Sequence of chain 1.D:
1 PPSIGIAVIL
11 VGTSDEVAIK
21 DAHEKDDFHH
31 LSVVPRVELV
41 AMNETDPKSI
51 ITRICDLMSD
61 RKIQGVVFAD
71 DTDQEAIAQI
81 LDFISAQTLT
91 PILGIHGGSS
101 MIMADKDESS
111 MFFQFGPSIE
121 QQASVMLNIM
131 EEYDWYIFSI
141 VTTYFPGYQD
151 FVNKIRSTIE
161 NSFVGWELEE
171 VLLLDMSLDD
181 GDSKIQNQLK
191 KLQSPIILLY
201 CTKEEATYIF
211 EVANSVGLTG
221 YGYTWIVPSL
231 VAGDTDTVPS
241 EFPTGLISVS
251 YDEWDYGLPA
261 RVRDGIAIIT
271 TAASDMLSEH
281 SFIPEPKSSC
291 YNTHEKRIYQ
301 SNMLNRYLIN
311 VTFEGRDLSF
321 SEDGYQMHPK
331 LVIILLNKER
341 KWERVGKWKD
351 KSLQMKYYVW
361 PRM

This small molecule binds to this protein.
Small molecule (SMILES): CC(C)CN(CCc1ccc(Cl)c(Cl)c1)C[C@H](O)COc1ccc(NS(C)(=O)=O)cc1

Sequence of chain 1.C:
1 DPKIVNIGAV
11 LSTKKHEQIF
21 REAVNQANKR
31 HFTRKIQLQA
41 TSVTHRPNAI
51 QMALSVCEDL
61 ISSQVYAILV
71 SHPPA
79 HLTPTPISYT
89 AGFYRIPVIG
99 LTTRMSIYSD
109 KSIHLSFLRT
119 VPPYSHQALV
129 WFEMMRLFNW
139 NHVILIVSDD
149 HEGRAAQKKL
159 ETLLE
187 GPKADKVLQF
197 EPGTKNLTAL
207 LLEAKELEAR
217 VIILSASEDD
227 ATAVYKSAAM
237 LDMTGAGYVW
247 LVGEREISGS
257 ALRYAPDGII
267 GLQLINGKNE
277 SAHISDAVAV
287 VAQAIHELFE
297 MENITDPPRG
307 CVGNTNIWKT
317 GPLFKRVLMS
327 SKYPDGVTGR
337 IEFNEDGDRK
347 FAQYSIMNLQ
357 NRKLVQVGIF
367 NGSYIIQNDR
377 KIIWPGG

Binding-site contacts:
Ligand atom C21 contacts residue PHE145 of chain 1.D at 3.6 Å (hydrophobic).
Ligand atom O27 contacts residue LEU174 of chain 1.D at 3.6 Å.
Ligand atom C14 contacts residue ILE111 of chain 1.C at 3.3 Å (hydrophobic).
Ligand atom C20 contacts residue PHE145 of chain 1.D at 3.6 Å (hydrophobic).
Ligand atom N24 contacts residue TYR144 of chain 1.D at 3.7 Å.
Ligand atom O27 contacts residue GLU205 of chain 1.D at 3.7 Å.
Ligand atom C04 contacts residue TYR87 of chain 1.C at 3.1 Å (hydrophobic).
Ligand atom C23 contacts residue PHE145 of chain 1.D at 3.7 Å (hydrophobic).
Ligand atom N24 contacts residue GLU205 of chain 1.D at 2.8 Å (salt-bridge).
Ligand atom C16 contacts residue SER110 of chain 1.C at 3.5 Å.
Ligand atom CL2 contacts residue PRO47 of chain 1.D at 3.6 Å.
Ligand atom N09 contacts residue GLN79 of chain 1.D at 3.6 Å.
Ligand atom C21 contacts residue GLU205 of chain 1.D at 3.4 Å.
Ligand atom C13 contacts residue PRO146 of chain 1.D at 3.6 Å (hydrophobic).
Ligand atom S25 contacts residue GLU205 of chain 1.D at 3.6 Å (salt-bridge).
Ligand atom C18 contacts residue LEU113 of chain 1.C at 3.4 Å (hydrophobic).
Ligand atom O28 contacts residue SER177 of chain 1.D at 3.4 Å (h-bond).
Ligand atom O27 contacts residue TYR144 of chain 1.D at 3.7 Å.
Ligand atom CL2 contacts residue PHE91 of chain 1.C at 3.6 Å.
Ligand atom C03 contacts residue TYR87 of chain 1.C at 3.3 Å (hydrophobic).
Ligand atom C13 contacts residue GLN79 of chain 1.D at 3.6 Å.
Ligand atom C07 contacts residue GLN79 of chain 1.D at 3.0 Å.
Ligand atom O28 contacts residue GLU205 of chain 1.D at 3.5 Å (salt-bridge).
Ligand atom C19 contacts residue PRO146 of chain 1.D at 3.7 Å (hydrophobic).
Ligand atom O27 contacts residue MET176 of chain 1.D at 2.9 Å (h-bond).
Ligand atom CL2 contacts residue TYR87 of chain 1.C at 3.6 Å.
Ligand atom C22 contacts residue GLU205 of chain 1.D at 3.1 Å.
Ligand atom N24 contacts residue PHE145 of chain 1.D at 3.2 Å (h-bond).
Ligand atom C08 contacts residue GLN79 of chain 1.D at 3.4 Å.
Ligand atom C05 contacts residue GLN79 of chain 1.D at 3.6 Å.
Ligand atom C23 contacts residue LEU113 of chain 1.C at 3.7 Å (hydrophobic).
Ligand atom O28 contacts residue MET176 of chain 1.D at 3.3 Å.
Ligand atom C19 contacts residue LEU113 of chain 1.C at 3.5 Å (hydrophobic).
Ligand atom C03 contacts residue PHE83 of chain 1.D at 3.7 Å (hydrophobic).
Ligand atom O27 contacts residue THR143 of chain 1.D at 3.6 Å.
Ligand atom C20 contacts residue TYR144 of chain 1.D at 3.7 Å (hydrophobic).
Ligand atom C04 contacts residue GLN79 of chain 1.D at 3.6 Å.
Ligand atom C26 contacts residue TYR144 of chain 1.D at 3.0 Å (hydrophobic).
Ligand atom O29 contacts residue GLN79 of chain 1.D at 2.6 Å (h-bond).
Ligand atom C19 contacts residue SER110 of chain 1.C at 3.4 Å.